Sequence of chain 1.B:
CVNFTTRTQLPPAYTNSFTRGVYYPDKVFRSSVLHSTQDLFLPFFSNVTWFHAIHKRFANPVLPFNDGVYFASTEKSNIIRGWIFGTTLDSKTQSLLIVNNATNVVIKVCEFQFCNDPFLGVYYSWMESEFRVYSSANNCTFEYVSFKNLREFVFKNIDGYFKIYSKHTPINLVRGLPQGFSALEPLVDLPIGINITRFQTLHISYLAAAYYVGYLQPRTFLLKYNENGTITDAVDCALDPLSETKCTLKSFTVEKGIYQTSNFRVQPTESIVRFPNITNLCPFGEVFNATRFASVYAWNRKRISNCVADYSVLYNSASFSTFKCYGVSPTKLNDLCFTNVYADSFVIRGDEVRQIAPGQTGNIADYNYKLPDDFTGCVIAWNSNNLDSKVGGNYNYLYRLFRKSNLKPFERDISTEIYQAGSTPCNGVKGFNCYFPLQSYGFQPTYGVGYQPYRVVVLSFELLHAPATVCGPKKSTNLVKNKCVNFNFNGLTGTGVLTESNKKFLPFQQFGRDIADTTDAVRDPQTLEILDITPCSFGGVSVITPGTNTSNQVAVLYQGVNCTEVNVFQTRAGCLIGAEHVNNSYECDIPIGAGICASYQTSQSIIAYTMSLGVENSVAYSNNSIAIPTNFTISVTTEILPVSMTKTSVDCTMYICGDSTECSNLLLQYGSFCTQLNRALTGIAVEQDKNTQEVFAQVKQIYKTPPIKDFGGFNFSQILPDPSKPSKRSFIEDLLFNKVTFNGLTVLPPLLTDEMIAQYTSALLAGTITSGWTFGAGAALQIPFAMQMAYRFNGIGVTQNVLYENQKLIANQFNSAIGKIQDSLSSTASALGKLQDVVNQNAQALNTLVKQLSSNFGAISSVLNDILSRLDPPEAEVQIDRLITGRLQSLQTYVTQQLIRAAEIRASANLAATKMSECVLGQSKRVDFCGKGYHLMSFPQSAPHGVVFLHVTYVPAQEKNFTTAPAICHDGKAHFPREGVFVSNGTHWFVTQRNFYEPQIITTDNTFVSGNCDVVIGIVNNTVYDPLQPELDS

Sequence of chain 1.A:
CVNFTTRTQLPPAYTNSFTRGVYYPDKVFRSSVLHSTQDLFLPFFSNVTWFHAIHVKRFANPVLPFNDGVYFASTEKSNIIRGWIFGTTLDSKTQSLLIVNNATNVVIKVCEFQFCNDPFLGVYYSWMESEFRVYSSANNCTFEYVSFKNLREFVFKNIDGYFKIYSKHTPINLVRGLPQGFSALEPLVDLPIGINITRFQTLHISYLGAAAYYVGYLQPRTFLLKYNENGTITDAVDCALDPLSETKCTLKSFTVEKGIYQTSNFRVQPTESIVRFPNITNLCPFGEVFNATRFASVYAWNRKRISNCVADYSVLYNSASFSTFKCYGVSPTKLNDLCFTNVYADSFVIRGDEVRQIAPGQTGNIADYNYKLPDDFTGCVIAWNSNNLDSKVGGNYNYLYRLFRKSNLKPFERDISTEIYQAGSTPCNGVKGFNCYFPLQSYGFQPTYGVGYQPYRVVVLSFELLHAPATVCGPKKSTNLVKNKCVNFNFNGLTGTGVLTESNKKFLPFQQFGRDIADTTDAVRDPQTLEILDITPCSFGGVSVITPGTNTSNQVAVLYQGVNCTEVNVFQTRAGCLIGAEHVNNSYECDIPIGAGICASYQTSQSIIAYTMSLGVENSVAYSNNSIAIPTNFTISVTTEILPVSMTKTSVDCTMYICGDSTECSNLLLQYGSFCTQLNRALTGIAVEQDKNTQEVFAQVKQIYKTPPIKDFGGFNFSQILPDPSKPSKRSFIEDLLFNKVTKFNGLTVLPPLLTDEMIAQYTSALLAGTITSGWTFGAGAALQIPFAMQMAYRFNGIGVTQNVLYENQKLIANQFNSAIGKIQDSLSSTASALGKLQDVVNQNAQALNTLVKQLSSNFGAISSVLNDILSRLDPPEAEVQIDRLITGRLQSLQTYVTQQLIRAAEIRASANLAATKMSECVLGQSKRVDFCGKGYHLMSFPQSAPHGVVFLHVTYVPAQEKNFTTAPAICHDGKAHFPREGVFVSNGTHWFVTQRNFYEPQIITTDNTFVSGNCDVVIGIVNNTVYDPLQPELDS

A small-molecule ligand and the protein it binds are described below.
Small molecule (SMILES): CC(=O)N[C@@H]1[C@@H](O)[C@H](O)[C@@H](CO)O[C@H]1O

Binding-site contacts:
Ligand atom C8 contacts residue GLU1069 of chain 1.A at 3.2 Å.
Ligand atom C7 contacts residue ASN1071 of chain 1.A at 3.5 Å.
Ligand atom O7 contacts residue ASN1071 of chain 1.A at 4.3 Å.
Ligand atom C4 contacts residue ASN1071 of chain 1.A at 4.2 Å.
Ligand atom C6 contacts residue ALA703 of chain 1.A at 3.8 Å (hydrophobic).
Ligand atom O5 contacts residue ALA703 of chain 1.A at 4.3 Å.
Ligand atom C3 contacts residue ASN1071 of chain 1.A at 3.8 Å.
Ligand atom O5 contacts residue ASN1071 of chain 1.A at 2.4 Å (h-bond).
Ligand atom O6 contacts residue ALA703 of chain 1.A at 4.4 Å.
Ligand atom C8 contacts residue LYS1070 of chain 1.A at 4.0 Å.
Ligand atom C8 contacts residue ASN1071 of chain 1.A at 3.7 Å.
Ligand atom C2 contacts residue ASN1071 of chain 1.A at 2.5 Å.
Ligand atom N2 contacts residue GLN892 of chain 1.B at 4.4 Å.
Ligand atom N2 contacts residue ASN1071 of chain 1.A at 2.6 Å (h-bond).
Ligand atom C5 contacts residue ASN1071 of chain 1.A at 3.7 Å.
Ligand atom C5 contacts residue ALA703 of chain 1.A at 3.6 Å (hydrophobic).
Ligand atom C1 contacts residue ASN1071 of chain 1.A at 1.4 Å.
Ligand atom C7 contacts residue GLU1069 of chain 1.A at 4.5 Å.
Ligand atom C1 contacts residue GLN892 of chain 1.B at 4.0 Å.